Sequence of chain 1.H:
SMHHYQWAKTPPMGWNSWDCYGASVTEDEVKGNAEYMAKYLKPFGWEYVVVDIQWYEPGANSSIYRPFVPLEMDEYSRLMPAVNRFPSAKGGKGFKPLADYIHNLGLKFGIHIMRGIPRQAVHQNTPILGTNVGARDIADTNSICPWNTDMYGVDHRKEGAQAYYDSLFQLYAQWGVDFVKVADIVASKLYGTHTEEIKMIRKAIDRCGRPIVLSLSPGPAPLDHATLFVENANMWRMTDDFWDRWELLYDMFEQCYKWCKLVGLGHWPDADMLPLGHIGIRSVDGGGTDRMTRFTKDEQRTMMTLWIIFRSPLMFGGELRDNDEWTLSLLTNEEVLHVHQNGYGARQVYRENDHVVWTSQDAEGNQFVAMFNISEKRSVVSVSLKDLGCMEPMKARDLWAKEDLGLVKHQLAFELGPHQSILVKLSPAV

This small molecule binds to this protein.
Small molecule (SMILES): O[C@@H]1[C@@H](O)[C@@H](O)OC[C@@H]1O

Binding-site contacts:
Ligand atom C2 contacts residue SER231 of chain 1.H at 3.3 Å.
Ligand atom O5 contacts residue HIS126 of chain 1.H at 4.1 Å.
Ligand atom C3 contacts residue LYS195 of chain 1.H at 3.5 Å.
Ligand atom O4 contacts residue TRP32 of chain 1.H at 3.0 Å.
Ligand atom O2 contacts residue ASP255 of chain 1.H at 3.0 Å (salt-bridge).
Ligand atom O4 contacts residue ASP66 of chain 1.H at 2.5 Å (salt-bridge).
Ligand atom C4 contacts residue ASP66 of chain 1.H at 3.9 Å.
Ligand atom O1 contacts residue TRP161 of chain 1.H at 3.5 Å.
Ligand atom O3 contacts residue LYS195 of chain 1.H at 2.7 Å (salt-bridge).
Ligand atom C1 contacts residue HIS126 of chain 1.H at 3.9 Å.
Ligand atom C1 contacts residue ALA197 of chain 1.H at 3.7 Å (hydrophobic).
Ligand atom O3 contacts residue TRP32 of chain 1.H at 3.5 Å.
Ligand atom C1 contacts residue SER231 of chain 1.H at 3.1 Å.
Ligand atom O1 contacts residue PRO232 of chain 1.H at 3.6 Å (h-bond).
Ligand atom O5 contacts residue TRP161 of chain 1.H at 3.2 Å.
Ligand atom C2 contacts residue LYS195 of chain 1.H at 3.5 Å.
Ligand atom O3 contacts residue ASP255 of chain 1.H at 4.0 Å.
Ligand atom O5 contacts residue GOL1 of chain 1.MD at 3.5 Å (h-bond).
Ligand atom C3 contacts residue ARG251 of chain 1.H at 3.6 Å.
Ligand atom C4 contacts residue TRP32 of chain 1.H at 3.6 Å (hydrophobic).
Ligand atom C5 contacts residue TYR79 of chain 1.H at 3.8 Å (hydrophobic).
Ligand atom O1 contacts residue SER231 of chain 1.H at 2.7 Å (h-bond).
Ligand atom O2 contacts residue ARG251 of chain 1.H at 2.7 Å (salt-bridge).
Ligand atom C4 contacts residue ASP255 of chain 1.H at 4.1 Å.
Ligand atom C4 contacts residue LYS195 of chain 1.H at 4.1 Å.
Ligand atom C3 contacts residue TRP32 of chain 1.H at 4.1 Å (hydrophobic).
Ligand atom O4 contacts residue LYS195 of chain 1.H at 3.6 Å.
Ligand atom C5 contacts residue HIS126 of chain 1.H at 3.8 Å.
Ligand atom C2 contacts residue ARG251 of chain 1.H at 3.4 Å.
Ligand atom C5 contacts residue TRP161 of chain 1.H at 4.1 Å (hydrophobic).
Ligand atom C2 contacts residue ASP255 of chain 1.H at 3.8 Å.
Ligand atom C5 contacts residue GOL1 of chain 1.MD at 4.0 Å.
Ligand atom C3 contacts residue ASP255 of chain 1.H at 3.4 Å.
Ligand atom O2 contacts residue SER231 of chain 1.H at 3.1 Å.
Ligand atom C1 contacts residue TRP161 of chain 1.H at 3.9 Å (hydrophobic).
Ligand atom O3 contacts residue MET287 of chain 1.H at 3.7 Å.
Ligand atom O3 contacts residue ARG251 of chain 1.H at 3.1 Å (salt-bridge).
Ligand atom O2 contacts residue PRO232 of chain 1.H at 3.5 Å.
Ligand atom O1 contacts residue ASP198 of chain 1.H at 4.1 Å.
Ligand atom O1 contacts residue ALA197 of chain 1.H at 3.2 Å.